Binding-site contacts:
Ligand atom O contacts residue THR73 of chain 1.D at 3.0 Å (h-bond).
Ligand atom O contacts residue TYR84 of chain 1.D at 2.7 Å (h-bond).
Ligand atom ND2 contacts residue GOL1 of chain 1.T at 2.8 Å (h-bond).
Ligand atom CD2 contacts residue TYR7 of chain 1.D at 3.5 Å (hydrophobic).
Ligand atom CD1 contacts residue HIS70 of chain 1.D at 3.4 Å.
Ligand atom O contacts residue TYR159 of chain 1.D at 2.7 Å (h-bond).
Ligand atom N contacts residue ASP77 of chain 1.D at 3.0 Å (salt-bridge).
Ligand atom OD1 contacts residue GLN155 of chain 1.D at 3.0 Å (h-bond).
Ligand atom CA contacts residue TYR7 of chain 1.D at 3.1 Å (hydrophobic).
Ligand atom CG2 contacts residue TYR59 of chain 1.D at 3.4 Å (hydrophobic).
Ligand atom N contacts residue GOL1 of chain 1.T at 2.9 Å (h-bond).
Ligand atom N contacts residue TYR99 of chain 1.D at 3.0 Å (h-bond).
Ligand atom CG2 contacts residue TYR171 of chain 1.D at 3.4 Å (hydrophobic).
Ligand atom CG1 contacts residue ASP77 of chain 1.D at 3.3 Å.
Ligand atom O contacts residue GOL1 of chain 1.T at 2.6 Å (h-bond).
Ligand atom N contacts residue TYR7 of chain 1.D at 3.1 Å (h-bond).
Ligand atom CA contacts residue GLU63 of chain 1.D at 3.3 Å.
Ligand atom OD1 contacts residue TYR159 of chain 1.D at 3.5 Å.
Ligand atom O contacts residue TRP147 of chain 1.D at 2.8 Å (h-bond).
Ligand atom CD1 contacts residue TRP167 of chain 1.D at 3.3 Å (hydrophobic).
Ligand atom O contacts residue TYR7 of chain 1.D at 3.4 Å.
Ligand atom O contacts residue HIS70 of chain 1.D at 3.1 Å.
Ligand atom CD2 contacts residue TYR99 of chain 1.D at 3.4 Å (hydrophobic).
Ligand atom O contacts residue GOL1 of chain 1.T at 2.7 Å (h-bond).
Ligand atom N contacts residue TYR159 of chain 1.D at 3.5 Å.
Ligand atom CG1 contacts residue HIS70 of chain 1.D at 3.4 Å.
Ligand atom CD1 contacts residue LEU81 of chain 1.D at 3.5 Å (hydrophobic).
Ligand atom ND2 contacts residue GLN155 of chain 1.D at 3.1 Å (h-bond).
Ligand atom O contacts residue THR143 of chain 1.D at 2.8 Å (h-bond).
Ligand atom CG contacts residue GLU63 of chain 1.D at 3.5 Å.
Ligand atom CG2 contacts residue TRP147 of chain 1.D at 3.5 Å (hydrophobic).
Ligand atom N contacts residue GLU63 of chain 1.D at 2.8 Å (salt-bridge).
Ligand atom CG2 contacts residue ARG97 of chain 1.D at 3.4 Å.
Ligand atom CA contacts residue ASP77 of chain 1.D at 3.5 Å.
Ligand atom O contacts residue LYS66 of chain 1.D at 2.8 Å (salt-bridge).
Ligand atom C contacts residue GLU63 of chain 1.D at 3.5 Å.
Ligand atom C contacts residue TYR7 of chain 1.D at 3.2 Å (hydrophobic).
Ligand atom CG2 contacts residue TYR116 of chain 1.D at 3.5 Å (hydrophobic).
Ligand atom N contacts residue TYR171 of chain 1.D at 2.9 Å (h-bond).
Ligand atom CD2 contacts residue PHE9 of chain 1.D at 3.5 Å (hydrophobic).

Sequence of chain 1.D:
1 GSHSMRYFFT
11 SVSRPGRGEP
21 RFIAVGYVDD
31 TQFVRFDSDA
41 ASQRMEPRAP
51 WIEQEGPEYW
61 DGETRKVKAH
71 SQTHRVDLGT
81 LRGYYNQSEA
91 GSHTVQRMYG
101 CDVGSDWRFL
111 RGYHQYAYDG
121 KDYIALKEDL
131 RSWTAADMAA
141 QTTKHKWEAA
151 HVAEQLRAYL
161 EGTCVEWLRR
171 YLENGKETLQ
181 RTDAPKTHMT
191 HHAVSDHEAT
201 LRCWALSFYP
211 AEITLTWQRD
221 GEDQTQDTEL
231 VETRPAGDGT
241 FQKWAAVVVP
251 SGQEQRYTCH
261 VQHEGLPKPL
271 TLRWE

A small-molecule ligand and the protein it binds are described below.
Small molecule (SMILES): CC[C@H](C)[C@H](N)C(=O)N[C@@H](CC(C)C)C(=O)N[C@@H](CC(N)=O)C(=O)N[C@@H](C)C(=O)N[C@@H](CCSC)C(=O)N[C@H](C(=O)N[C@H](C(=O)N[C@@H](CCCCN)C(=O)N[C@H](C(=O)O)[C@@H](C)CC)[C@@H](C)O)[C@@H](C)CC